The small molecule below binds the protein below.
Small molecule (SMILES): CC(=O)N[C@@H]1[C@@H](O)[C@H](O)[C@@H](CO)O[C@H]1O

Binding-site contacts:
Ligand atom C8 contacts residue ASN203 of chain 1.H at 3.8 Å.
Ligand atom C8 contacts residue ALA201 of chain 1.H at 3.6 Å (hydrophobic).
Ligand atom C8 contacts residue LEU202 of chain 1.H at 4.0 Å (hydrophobic).
Ligand atom O5 contacts residue ASN203 of chain 1.H at 2.3 Å (h-bond).
Ligand atom C2 contacts residue ASN203 of chain 1.H at 2.5 Å.
Ligand atom C7 contacts residue ASN203 of chain 1.H at 4.0 Å.
Ligand atom C4 contacts residue ASN203 of chain 1.H at 4.2 Å.
Ligand atom C1 contacts residue ASN203 of chain 1.H at 1.4 Å.
Ligand atom C3 contacts residue ASN203 of chain 1.H at 3.8 Å.
Ligand atom N2 contacts residue ASN203 of chain 1.H at 3.0 Å (h-bond).
Ligand atom C5 contacts residue ASN203 of chain 1.H at 3.6 Å.

Sequence of chain 1.H:
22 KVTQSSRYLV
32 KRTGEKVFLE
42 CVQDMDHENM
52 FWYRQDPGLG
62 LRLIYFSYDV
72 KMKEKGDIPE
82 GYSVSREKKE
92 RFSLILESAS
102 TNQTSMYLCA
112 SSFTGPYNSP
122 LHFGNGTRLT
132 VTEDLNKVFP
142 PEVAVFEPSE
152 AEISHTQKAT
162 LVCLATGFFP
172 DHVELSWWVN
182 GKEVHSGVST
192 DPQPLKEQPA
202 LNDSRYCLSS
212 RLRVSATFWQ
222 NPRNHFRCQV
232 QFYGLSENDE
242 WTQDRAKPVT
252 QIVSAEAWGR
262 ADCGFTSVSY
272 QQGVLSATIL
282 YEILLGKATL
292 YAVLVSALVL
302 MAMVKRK